Binding-site contacts:
Ligand atom C15 contacts residue HIS211 of chain 1.A at 3.9 Å.
Ligand atom C14 contacts residue TYR38 of chain 1.A at 3.8 Å (hydrophobic).
Ligand atom N10 contacts residue ARG176 of chain 1.A at 3.3 Å (salt-bridge).
Ligand atom C03 contacts residue ARG176 of chain 1.A at 3.5 Å.
Ligand atom O04 contacts residue GLY180 of chain 1.A at 3.8 Å.
Ligand atom S20 contacts residue HIS150 of chain 1.A at 3.4 Å (h-bond).
Ligand atom C12 contacts residue ARG176 of chain 1.A at 3.7 Å.
Ligand atom C15 contacts residue ARG176 of chain 1.A at 3.0 Å.
Ligand atom O04 contacts residue ARG176 of chain 1.A at 3.5 Å (salt-bridge).
Ligand atom O05 contacts residue HIS211 of chain 1.A at 3.7 Å.
Ligand atom C08 contacts residue TYR38 of chain 1.A at 3.5 Å (hydrophobic).
Ligand atom S20 contacts residue HIS87 of chain 1.A at 3.7 Å.
Ligand atom C08 contacts residue ARG176 of chain 1.A at 3.1 Å.
Ligand atom S20 contacts residue ZN1 of chain 1.C at 2.3 Å.
Ligand atom S20 contacts residue HIS211 of chain 1.A at 3.8 Å.
Ligand atom C13 contacts residue ARG176 of chain 1.A at 3.9 Å.
Ligand atom C09 contacts residue TYR38 of chain 1.A at 3.5 Å (hydrophobic).
Ligand atom C12 contacts residue TYR38 of chain 1.A at 3.8 Å (hydrophobic).
Ligand atom O05 contacts residue ARG176 of chain 1.A at 3.1 Å (salt-bridge).
Ligand atom C18 contacts residue ZN1 of chain 1.D at 3.9 Å.
Ligand atom C15 contacts residue TYR38 of chain 1.A at 3.5 Å (hydrophobic).
Ligand atom C02 contacts residue HIS211 of chain 1.A at 3.8 Å.
Ligand atom C16 contacts residue ASN181 of chain 1.A at 4.0 Å.
Ligand atom C19 contacts residue ASP89 of chain 1.A at 3.4 Å.
Ligand atom C07 contacts residue ARG176 of chain 1.A at 3.6 Å.
Ligand atom O04 contacts residue ASN181 of chain 1.A at 2.8 Å (h-bond).
Ligand atom N10 contacts residue TYR38 of chain 1.A at 3.8 Å.
Ligand atom S20 contacts residue CYS169 of chain 1.A at 4.0 Å.
Ligand atom C21 contacts residue TRP58 of chain 1.A at 3.4 Å (hydrophobic).
Ligand atom O17 contacts residue ASN181 of chain 1.A at 3.1 Å (h-bond).
Ligand atom S20 contacts residue HIS85 of chain 1.A at 4.0 Å.
Ligand atom S20 contacts residue ZN1 of chain 1.D at 2.4 Å.
Ligand atom S20 contacts residue ASP89 of chain 1.A at 3.5 Å (salt-bridge).
Ligand atom C19 contacts residue ZN1 of chain 1.C at 3.4 Å.
Ligand atom C09 contacts residue ARG176 of chain 1.A at 3.3 Å.
Ligand atom C19 contacts residue HIS87 of chain 1.A at 3.9 Å.
Ligand atom N01 contacts residue ASN181 of chain 1.A at 3.5 Å.
Ligand atom C14 contacts residue ARG176 of chain 1.A at 3.4 Å.
Ligand atom C11 contacts residue ARG176 of chain 1.A at 3.5 Å.
Ligand atom C19 contacts residue ZN1 of chain 1.D at 3.4 Å.

The protein below binds the small molecule below.
Small molecule (SMILES): C[C@H](CS)C(=O)N[C@@H](Cc1c[nH]c2ccccc12)C(=O)O

Sequence of chain 1.A:
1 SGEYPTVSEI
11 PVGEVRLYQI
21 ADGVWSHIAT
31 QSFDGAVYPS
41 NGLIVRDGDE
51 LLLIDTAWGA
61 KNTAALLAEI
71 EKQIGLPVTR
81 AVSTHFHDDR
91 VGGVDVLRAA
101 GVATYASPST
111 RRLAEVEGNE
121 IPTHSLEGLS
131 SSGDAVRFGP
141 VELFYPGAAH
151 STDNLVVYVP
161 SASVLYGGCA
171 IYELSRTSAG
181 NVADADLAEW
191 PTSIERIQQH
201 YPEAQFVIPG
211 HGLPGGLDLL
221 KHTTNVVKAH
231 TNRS